Sequence of chain 1.C:
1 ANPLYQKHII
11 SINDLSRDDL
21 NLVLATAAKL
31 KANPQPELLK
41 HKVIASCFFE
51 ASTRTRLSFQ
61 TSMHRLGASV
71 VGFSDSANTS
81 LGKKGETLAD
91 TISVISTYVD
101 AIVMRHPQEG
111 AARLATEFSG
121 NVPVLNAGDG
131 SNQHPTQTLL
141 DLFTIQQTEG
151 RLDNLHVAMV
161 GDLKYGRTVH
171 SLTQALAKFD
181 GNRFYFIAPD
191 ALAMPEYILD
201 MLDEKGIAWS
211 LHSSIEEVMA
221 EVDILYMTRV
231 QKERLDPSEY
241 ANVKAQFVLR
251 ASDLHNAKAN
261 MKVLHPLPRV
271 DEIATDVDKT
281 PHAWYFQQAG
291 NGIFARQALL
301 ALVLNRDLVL

A small-molecule ligand and the protein it binds are described below.
Small molecule (SMILES): NC(=O)CP(=O)(O)O

Binding-site contacts:
Ligand atom O3P contacts residue THR55 of chain 1.C at 2.5 Å (h-bond).
Ligand atom O1 contacts residue THR55 of chain 1.C at 3.3 Å (h-bond).
Ligand atom C1P contacts residue ARG54 of chain 1.C at 3.3 Å.
Ligand atom N1 contacts residue THR55 of chain 1.C at 4.2 Å.
Ligand atom N1 contacts residue GLN137 of chain 1.C at 3.3 Å (h-bond).
Ligand atom C1 contacts residue THR55 of chain 1.C at 3.4 Å.
Ligand atom O1 contacts residue ARG105 of chain 1.C at 3.0 Å (salt-bridge).
Ligand atom C1 contacts residue ARG105 of chain 1.C at 4.2 Å.
Ligand atom C1 contacts residue SER52 of chain 1.C at 4.4 Å.
Ligand atom O1 contacts residue SER52 of chain 1.C at 3.7 Å.
Ligand atom C1 contacts residue HIS134 of chain 1.C at 4.2 Å.
Ligand atom O2P contacts residue SER52 of chain 1.C at 4.2 Å.
Ligand atom O3P contacts residue ARG54 of chain 1.C at 3.3 Å (salt-bridge).
Ligand atom O3P contacts residue ARG105 of chain 1.C at 4.2 Å.
Ligand atom O1P contacts residue ARG105 of chain 1.C at 4.4 Å.
Ligand atom N1 contacts residue LEU267 of chain 1.C at 4.0 Å.
Ligand atom C1P contacts residue LEU267 of chain 1.C at 4.0 Å (hydrophobic).
Ligand atom O1 contacts residue HIS134 of chain 1.C at 3.7 Å.
Ligand atom P contacts residue SER52 of chain 1.C at 3.0 Å.
Ligand atom N1 contacts residue HIS134 of chain 1.C at 4.1 Å.
Ligand atom P contacts residue THR55 of chain 1.C at 3.6 Å.
Ligand atom O2P contacts residue THR55 of chain 1.C at 4.0 Å.
Ligand atom O2P contacts residue ARG54 of chain 1.C at 2.9 Å (salt-bridge).
Ligand atom O1P contacts residue THR55 of chain 1.C at 4.5 Å.
Ligand atom O3P contacts residue THR53 of chain 1.C at 4.0 Å.
Ligand atom O3P contacts residue ARG56 of chain 1.C at 4.3 Å.
Ligand atom O3P contacts residue SER52 of chain 1.C at 2.4 Å (h-bond).
Ligand atom C1P contacts residue SER52 of chain 1.C at 4.4 Å.
Ligand atom P contacts residue ARG54 of chain 1.C at 3.7 Å.
Ligand atom C1 contacts residue GLN137 of chain 1.C at 4.4 Å.
Ligand atom O1P contacts residue SER52 of chain 1.C at 2.7 Å (h-bond).
Ligand atom O2P contacts residue THR53 of chain 1.C at 4.0 Å.
Ligand atom C1 contacts residue LEU267 of chain 1.C at 4.4 Å (hydrophobic).
Ligand atom C1P contacts residue THR55 of chain 1.C at 3.5 Å.
Ligand atom N1 contacts residue PRO266 of chain 1.C at 4.1 Å.